A small-molecule ligand and the protein it binds are described below.
Small molecule (SMILES): CC(C)C[C@H](NC(=O)OC[C@H]1C[C@H]2C=CC[C@H](C2)C1)C(=O)N[C@@H](C[C@@H]1CCNC1=O)[C@H](O)S(=O)(=O)O

Binding-site contacts:
Ligand atom O10 contacts residue Y641 of chain 1.D at 1.3 Å.
Ligand atom C02 contacts residue Y641 of chain 1.D at 0.0 Å.
Ligand atom C07 contacts residue Y641 of chain 1.D at 0.0 Å.
Ligand atom C17 contacts residue Y641 of chain 1.D at 0.0 Å.
Ligand atom C08 contacts residue Y641 of chain 1.D at 0.1 Å.
Ligand atom C23 contacts residue Y641 of chain 1.D at 0.0 Å.
Ligand atom C15 contacts residue Y641 of chain 1.D at 0.0 Å.
Ligand atom O31 contacts residue GLU170 of chain 1.A at 2.9 Å (salt-bridge).
Ligand atom C19 contacts residue Y641 of chain 1.D at 0.0 Å.
Ligand atom C27 contacts residue Y641 of chain 1.D at 0.0 Å.
Ligand atom C09 contacts residue CYS149 of chain 1.A at 1.8 Å (hydrophobic).
Ligand atom O20 contacts residue Y641 of chain 1.D at 0.0 Å (h-bond).
Ligand atom C30 contacts residue Y641 of chain 1.D at 0.0 Å.
Ligand atom N18 contacts residue Y641 of chain 1.D at 0.0 Å (h-bond).
Ligand atom C16 contacts residue Y641 of chain 1.D at 0.0 Å.
Ligand atom C22 contacts residue Y641 of chain 1.D at 0.0 Å.
Ligand atom C26 contacts residue Y641 of chain 1.D at 0.0 Å.
Ligand atom C21 contacts residue Y641 of chain 1.D at 0.0 Å.
Ligand atom O31 contacts residue Y641 of chain 1.D at 0.0 Å (h-bond).
Ligand atom C24 contacts residue Y641 of chain 1.D at 0.0 Å.
Ligand atom O01 contacts residue HIS167 of chain 1.A at 2.8 Å (h-bond).
Ligand atom C28 contacts residue Y641 of chain 1.D at 0.0 Å.
Ligand atom O10 contacts residue CYS149 of chain 1.A at 2.6 Å (h-bond).
Ligand atom C05 contacts residue Y641 of chain 1.D at 0.0 Å.
Ligand atom O10 contacts residue HIS45 of chain 1.A at 2.9 Å (h-bond).
Ligand atom N03 contacts residue Y641 of chain 1.D at 0.0 Å (h-bond).
Ligand atom O32 contacts residue Y641 of chain 1.D at 0.3 Å (h-bond).
Ligand atom N11 contacts residue Y641 of chain 1.D at 0.1 Å (h-bond).
Ligand atom N18 contacts residue GLN193 of chain 1.A at 2.9 Å (h-bond).
Ligand atom C09 contacts residue Y641 of chain 1.D at 0.1 Å.
Ligand atom C14 contacts residue Y641 of chain 1.D at 0.0 Å.
Ligand atom C12 contacts residue Y641 of chain 1.D at 0.1 Å.
Ligand atom C25 contacts residue Y641 of chain 1.D at 0.0 Å.
Ligand atom C08 contacts residue CYS149 of chain 1.A at 2.7 Å (hydrophobic).
Ligand atom O20 contacts residue GLN193 of chain 1.A at 2.9 Å (h-bond).
Ligand atom C04 contacts residue Y641 of chain 1.D at 0.0 Å.
Ligand atom C29 contacts residue Y641 of chain 1.D at 0.0 Å.
Ligand atom C06 contacts residue Y641 of chain 1.D at 0.0 Å.
Ligand atom C13 contacts residue Y641 of chain 1.D at 0.0 Å.
Ligand atom O01 contacts residue Y641 of chain 1.D at 0.1 Å (h-bond).

Sequence of chain 1.A:
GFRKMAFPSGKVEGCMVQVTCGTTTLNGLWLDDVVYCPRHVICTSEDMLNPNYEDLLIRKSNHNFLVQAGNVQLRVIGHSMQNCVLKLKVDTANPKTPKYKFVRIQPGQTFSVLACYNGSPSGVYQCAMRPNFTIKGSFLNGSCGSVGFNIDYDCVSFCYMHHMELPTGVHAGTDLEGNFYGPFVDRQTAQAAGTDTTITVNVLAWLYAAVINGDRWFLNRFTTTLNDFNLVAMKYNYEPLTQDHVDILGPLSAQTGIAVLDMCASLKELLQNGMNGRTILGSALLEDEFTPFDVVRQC